Sequence of chain 1.B:
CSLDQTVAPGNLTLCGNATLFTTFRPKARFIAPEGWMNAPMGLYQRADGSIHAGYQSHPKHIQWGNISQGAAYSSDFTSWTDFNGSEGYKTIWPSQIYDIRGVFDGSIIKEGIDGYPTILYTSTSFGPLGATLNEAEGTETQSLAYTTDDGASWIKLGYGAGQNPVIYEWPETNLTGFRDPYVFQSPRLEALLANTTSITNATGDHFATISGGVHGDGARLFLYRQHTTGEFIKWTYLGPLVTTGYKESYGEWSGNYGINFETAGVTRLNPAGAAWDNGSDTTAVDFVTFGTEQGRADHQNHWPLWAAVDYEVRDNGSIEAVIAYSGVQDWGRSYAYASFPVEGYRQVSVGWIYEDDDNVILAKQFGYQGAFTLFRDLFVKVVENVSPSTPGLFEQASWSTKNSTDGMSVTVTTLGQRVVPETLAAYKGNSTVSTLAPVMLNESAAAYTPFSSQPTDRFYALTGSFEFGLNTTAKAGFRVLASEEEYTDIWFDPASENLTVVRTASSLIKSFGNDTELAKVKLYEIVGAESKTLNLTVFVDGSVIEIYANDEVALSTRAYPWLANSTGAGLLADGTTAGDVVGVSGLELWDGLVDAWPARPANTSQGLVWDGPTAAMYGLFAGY

Binding-site contacts:
Ligand atom C7 contacts residue ASN642 of chain 1.B at 3.2 Å.
Ligand atom C7 contacts residue ALA57 of chain 1.B at 3.7 Å (hydrophobic).
Ligand atom C3 contacts residue ALA57 of chain 1.B at 3.7 Å (hydrophobic).
Ligand atom C5 contacts residue ALA57 of chain 1.B at 4.4 Å (hydrophobic).
Ligand atom O4 contacts residue ASN56 of chain 1.B at 4.0 Å.
Ligand atom O3 contacts residue THR58 of chain 1.B at 4.4 Å.
Ligand atom N2 contacts residue THR58 of chain 1.B at 4.2 Å.
Ligand atom C4 contacts residue ASN642 of chain 1.B at 4.2 Å.
Ligand atom O5 contacts residue ASN642 of chain 1.B at 2.3 Å (h-bond).
Ligand atom C3 contacts residue ASN56 of chain 1.B at 4.0 Å.
Ligand atom C8 contacts residue THR58 of chain 1.B at 3.4 Å.
Ligand atom C2 contacts residue ALA57 of chain 1.B at 3.7 Å (hydrophobic).
Ligand atom C1 contacts residue ALA57 of chain 1.B at 4.1 Å (hydrophobic).
Ligand atom C1 contacts residue ASN642 of chain 1.B at 1.4 Å.
Ligand atom C8 contacts residue ASN642 of chain 1.B at 4.4 Å.
Ligand atom O5 contacts residue SER644 of chain 1.B at 3.7 Å.
Ligand atom C6 contacts residue GLY646 of chain 1.B at 4.0 Å.
Ligand atom C6 contacts residue GLN645 of chain 1.B at 4.5 Å.
Ligand atom C1 contacts residue SER644 of chain 1.B at 3.9 Å.
Ligand atom C6 contacts residue SER644 of chain 1.B at 3.8 Å.
Ligand atom C8 contacts residue PHE60 of chain 1.B at 4.5 Å (hydrophobic).
Ligand atom N2 contacts residue ASN642 of chain 1.B at 2.9 Å (h-bond).
Ligand atom O6 contacts residue SER644 of chain 1.B at 4.4 Å.
Ligand atom C5 contacts residue ASN642 of chain 1.B at 3.6 Å.
Ligand atom N2 contacts residue ALA57 of chain 1.B at 2.8 Å (h-bond).
Ligand atom C5 contacts residue SER644 of chain 1.B at 3.6 Å.
Ligand atom C8 contacts residue ALA57 of chain 1.B at 3.7 Å (hydrophobic).
Ligand atom O7 contacts residue ASN642 of chain 1.B at 3.2 Å (h-bond).
Ligand atom C2 contacts residue ASN642 of chain 1.B at 2.4 Å.
Ligand atom O3 contacts residue ASN56 of chain 1.B at 4.2 Å.
Ligand atom C3 contacts residue ASN642 of chain 1.B at 3.8 Å.
Ligand atom O3 contacts residue ALA57 of chain 1.B at 4.3 Å.

A small-molecule ligand and the protein it binds are described below.
Small molecule (SMILES): CC(=O)N[C@@H]1[C@@H](O)[C@H](O)[C@@H](CO)O[C@H]1O